This small molecule binds to this protein.
Small molecule (SMILES): O=C(Nc1cc2nc(N3CCOCC3)oc2cc1N1CCCCC1)c1cccc(-c2cnc3[nH]ccc3c2)n1

Sequence of chain 1.B:
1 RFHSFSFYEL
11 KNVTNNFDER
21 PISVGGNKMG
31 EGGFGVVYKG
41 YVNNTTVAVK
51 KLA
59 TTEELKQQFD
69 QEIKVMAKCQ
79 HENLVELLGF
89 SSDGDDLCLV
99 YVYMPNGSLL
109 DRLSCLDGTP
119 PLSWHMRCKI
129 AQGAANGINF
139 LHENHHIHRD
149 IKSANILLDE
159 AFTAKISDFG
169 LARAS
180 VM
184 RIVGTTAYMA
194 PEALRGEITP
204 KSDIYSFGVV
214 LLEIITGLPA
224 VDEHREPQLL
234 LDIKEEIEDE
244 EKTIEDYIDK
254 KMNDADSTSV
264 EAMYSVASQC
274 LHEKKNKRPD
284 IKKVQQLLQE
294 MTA

Binding-site contacts:
Ligand atom CAF contacts residue GLY105 of chain 1.B at 3.6 Å.
Ligand atom OAT contacts residue ILE22 of chain 1.B at 2.9 Å.
Ligand atom NBG contacts residue ASP166 of chain 1.B at 2.7 Å (salt-bridge).
Ligand atom CBK contacts residue LEU155 of chain 1.B at 3.5 Å (hydrophobic).
Ligand atom CAU contacts residue TYR101 of chain 1.B at 3.1 Å (hydrophobic).
Ligand atom NAQ contacts residue PRO103 of chain 1.B at 3.6 Å (h-bond).
Ligand atom NBL contacts residue MET102 of chain 1.B at 3.4 Å (h-bond).
Ligand atom CBJ contacts residue SER165 of chain 1.B at 3.6 Å.
Ligand atom CAH contacts residue GLY105 of chain 1.B at 3.5 Å.
Ligand atom CAX contacts residue VAL100 of chain 1.B at 3.3 Å (hydrophobic).
Ligand atom CBH contacts residue GLY32 of chain 1.B at 3.5 Å.
Ligand atom CAI contacts residue MET29 of chain 1.B at 3.6 Å (hydrophobic).
Ligand atom CAE contacts residue MET102 of chain 1.B at 3.0 Å (hydrophobic).
Ligand atom NBB contacts residue LEU155 of chain 1.B at 3.1 Å.
Ligand atom CAF contacts residue MET102 of chain 1.B at 3.5 Å (hydrophobic).
Ligand atom CBC contacts residue LEU155 of chain 1.B at 3.6 Å (hydrophobic).
Ligand atom CAV contacts residue PRO103 of chain 1.B at 3.1 Å (hydrophobic).
Ligand atom NBG contacts residue LYS50 of chain 1.B at 3.7 Å.
Ligand atom CBF contacts residue LYS50 of chain 1.B at 3.5 Å.
Ligand atom OAA contacts residue MET102 of chain 1.B at 2.8 Å (h-bond).
Ligand atom NBG contacts residue GLY32 of chain 1.B at 3.7 Å.
Ligand atom CBH contacts residue ASN153 of chain 1.B at 3.4 Å.
Ligand atom CBH contacts residue ASP166 of chain 1.B at 3.3 Å.
Ligand atom NBE contacts residue LYS50 of chain 1.B at 2.7 Å (salt-bridge).
Ligand atom CAI contacts residue GLY105 of chain 1.B at 3.6 Å.
Ligand atom CAY contacts residue TYR99 of chain 1.B at 3.3 Å (hydrophobic).
Ligand atom CAM contacts residue VAL37 of chain 1.B at 3.6 Å (hydrophobic).
Ligand atom CBH contacts residue GLY33 of chain 1.B at 3.3 Å.
Ligand atom CBA contacts residue LEU155 of chain 1.B at 3.2 Å (hydrophobic).
Ligand atom NBG contacts residue GLY33 of chain 1.B at 3.4 Å (h-bond).
Ligand atom CAF contacts residue MET29 of chain 1.B at 3.7 Å (hydrophobic).
Ligand atom CAW contacts residue ALA48 of chain 1.B at 3.6 Å (hydrophobic).
Ligand atom OAA contacts residue ALA48 of chain 1.B at 3.5 Å.
Ligand atom CAZ contacts residue LEU155 of chain 1.B at 3.6 Å (hydrophobic).
Ligand atom CAS contacts residue ILE22 of chain 1.B at 3.6 Å (hydrophobic).
Ligand atom CAW contacts residue LEU155 of chain 1.B at 3.4 Å (hydrophobic).
Ligand atom CAY contacts residue VAL100 of chain 1.B at 3.6 Å (hydrophobic).
Ligand atom CAZ contacts residue TYR99 of chain 1.B at 3.5 Å (hydrophobic).
Ligand atom CAV contacts residue TYR101 of chain 1.B at 3.1 Å (hydrophobic).
Ligand atom CBD contacts residue LYS50 of chain 1.B at 3.5 Å.